A protein and the small-molecule ligand that binds it are described below.
Small molecule (SMILES): C[C@H]1CCN(CCOc2ccc([C@@H]3c4ccc(O)cc4CC[C@@H]3c3ccccc3)cc2)C1

Sequence of chain 1.A:
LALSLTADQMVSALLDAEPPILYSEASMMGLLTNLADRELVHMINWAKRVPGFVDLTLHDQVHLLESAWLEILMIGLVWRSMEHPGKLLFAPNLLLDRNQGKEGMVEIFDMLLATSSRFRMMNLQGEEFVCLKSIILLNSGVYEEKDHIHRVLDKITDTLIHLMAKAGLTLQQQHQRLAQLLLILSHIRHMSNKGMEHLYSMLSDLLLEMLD

Binding-site contacts:
Ligand atom CAP contacts residue LEU93 of chain 1.A at 3.8 Å (hydrophobic).
Ligand atom OAW contacts residue GLU62 of chain 1.A at 2.4 Å (salt-bridge).
Ligand atom CAA contacts residue ALA59 of chain 1.A at 3.9 Å (hydrophobic).
Ligand atom CAB contacts residue PHE113 of chain 1.A at 4.0 Å (hydrophobic).
Ligand atom CBE contacts residue ASP60 of chain 1.A at 3.2 Å.
Ligand atom CAD contacts residue LEU96 of chain 1.A at 3.7 Å (hydrophobic).
Ligand atom CAS contacts residue LEU234 of chain 1.A at 3.6 Å (hydrophobic).
Ligand atom CBD contacts residue ASP60 of chain 1.A at 3.5 Å.
Ligand atom CAA contacts residue PHE113 of chain 1.A at 3.9 Å (hydrophobic).
Ligand atom OAX contacts residue LEU234 of chain 1.A at 3.6 Å.
Ligand atom OAW contacts residue ARG103 of chain 1.A at 3.0 Å (salt-bridge).
Ligand atom CAO contacts residue LEU234 of chain 1.A at 3.8 Å (hydrophobic).
Ligand atom CAU contacts residue HIS233 of chain 1.A at 3.5 Å.
Ligand atom CAN contacts residue LEU234 of chain 1.A at 4.0 Å (hydrophobic).
Ligand atom CAH contacts residue MET97 of chain 1.A at 4.0 Å (hydrophobic).
Ligand atom CAS contacts residue GLY230 of chain 1.A at 3.8 Å.
Ligand atom CAG contacts residue LEU100 of chain 1.A at 3.9 Å (hydrophobic).
Ligand atom CBC contacts residue ASP60 of chain 1.A at 3.4 Å.
Ligand atom CBF contacts residue LEU63 of chain 1.A at 4.0 Å (hydrophobic).
Ligand atom CAP contacts residue ALA59 of chain 1.A at 3.9 Å (hydrophobic).
Ligand atom OAX contacts residue TRP92 of chain 1.A at 3.7 Å.
Ligand atom CAC contacts residue GLU62 of chain 1.A at 3.4 Å.
Ligand atom CAU contacts residue MET130 of chain 1.A at 3.2 Å (hydrophobic).
Ligand atom CAF contacts residue PHE113 of chain 1.A at 3.8 Å (hydrophobic).
Ligand atom CAB contacts residue GLU62 of chain 1.A at 3.8 Å.
Ligand atom CAB contacts residue ALA59 of chain 1.A at 3.9 Å (hydrophobic).
Ligand atom CAG contacts residue MET97 of chain 1.A at 3.8 Å (hydrophobic).
Ligand atom CAA contacts residue LEU55 of chain 1.A at 3.6 Å (hydrophobic).
Ligand atom CBE contacts residue TRP92 of chain 1.A at 3.8 Å (hydrophobic).
Ligand atom CAT contacts residue LEU234 of chain 1.A at 3.9 Å (hydrophobic).
Ligand atom CAT contacts residue HIS233 of chain 1.A at 3.2 Å.
Ligand atom CBF contacts residue LEU245 of chain 1.A at 3.9 Å (hydrophobic).
Ligand atom CBB contacts residue ASP60 of chain 1.A at 3.7 Å.
Ligand atom CAP contacts residue TRP92 of chain 1.A at 3.7 Å (hydrophobic).
Ligand atom CBD contacts residue LEU63 of chain 1.A at 3.8 Å (hydrophobic).
Ligand atom CBF contacts residue TRP92 of chain 1.A at 3.5 Å (hydrophobic).
Ligand atom NBA contacts residue ASP60 of chain 1.A at 3.2 Å (salt-bridge).
Ligand atom CAV contacts residue MET130 of chain 1.A at 3.4 Å (hydrophobic).
Ligand atom CAQ contacts residue LEU93 of chain 1.A at 3.8 Å (hydrophobic).
Ligand atom CAY contacts residue THR56 of chain 1.A at 3.9 Å.